Sequence of chain 2.A:
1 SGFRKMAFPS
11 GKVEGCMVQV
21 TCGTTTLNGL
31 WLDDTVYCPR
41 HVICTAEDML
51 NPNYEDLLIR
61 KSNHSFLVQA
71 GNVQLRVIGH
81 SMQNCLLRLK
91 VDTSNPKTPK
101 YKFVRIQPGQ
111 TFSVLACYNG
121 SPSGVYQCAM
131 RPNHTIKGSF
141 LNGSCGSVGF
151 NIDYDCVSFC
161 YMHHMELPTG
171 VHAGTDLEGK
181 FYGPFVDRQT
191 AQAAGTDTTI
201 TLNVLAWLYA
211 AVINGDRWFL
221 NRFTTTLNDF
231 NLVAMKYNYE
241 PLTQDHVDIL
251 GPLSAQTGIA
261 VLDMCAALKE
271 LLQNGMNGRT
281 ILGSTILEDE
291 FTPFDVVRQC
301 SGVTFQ

The small molecule below binds the protein below.
Small molecule (SMILES): CN(C)c1ccc(C(=O)O)cc1

Binding-site contacts:
Ligand atom CAG contacts residue GLN189 of chain 2.A at 3.8 Å.
Ligand atom OAH contacts residue HIS163 of chain 2.A at 4.1 Å.
Ligand atom CAC contacts residue HIS41 of chain 2.A at 3.4 Å.
Ligand atom CAK contacts residue MET49 of chain 2.A at 3.6 Å (hydrophobic).
Ligand atom CAJ contacts residue MET165 of chain 2.A at 4.1 Å (hydrophobic).
Ligand atom CAB contacts residue MET165 of chain 2.A at 4.0 Å (hydrophobic).
Ligand atom CAJ contacts residue HIS164 of chain 2.A at 4.0 Å.
Ligand atom CAC contacts residue HIS164 of chain 2.A at 3.2 Å.
Ligand atom CAD contacts residue HIS41 of chain 2.A at 3.3 Å.
Ligand atom CAE contacts residue MET165 of chain 2.A at 3.7 Å (hydrophobic).
Ligand atom CAC contacts residue CYS145 of chain 2.A at 1.8 Å (hydrophobic).
Ligand atom OAH contacts residue HIS41 of chain 2.A at 3.5 Å.
Ligand atom CAD contacts residue CYS145 of chain 2.A at 2.8 Å (hydrophobic).
Ligand atom CAK contacts residue ASP187 of chain 2.A at 3.6 Å.
Ligand atom CAE contacts residue MET49 of chain 2.A at 4.1 Å (hydrophobic).
Ligand atom CAJ contacts residue CYS145 of chain 2.A at 4.3 Å (hydrophobic).
Ligand atom NAF contacts residue MET49 of chain 2.A at 3.6 Å.
Ligand atom CAD contacts residue HIS164 of chain 2.A at 3.0 Å.
Ligand atom OAH contacts residue CYS145 of chain 2.A at 2.8 Å (h-bond).
Ligand atom CAK contacts residue MET165 of chain 2.A at 3.7 Å (hydrophobic).
Ligand atom CAB contacts residue HIS41 of chain 2.A at 3.8 Å.
Ligand atom CAI contacts residue HIS164 of chain 2.A at 3.3 Å.
Ligand atom CAI contacts residue HIS41 of chain 2.A at 3.4 Å.
Ligand atom CAA contacts residue HIS164 of chain 2.A at 3.5 Å.
Ligand atom CAE contacts residue HIS41 of chain 2.A at 3.9 Å.
Ligand atom CAI contacts residue CYS145 of chain 2.A at 2.9 Å (hydrophobic).
Ligand atom CAG contacts residue MET49 of chain 2.A at 3.9 Å (hydrophobic).
Ligand atom CAE contacts residue HIS164 of chain 2.A at 4.4 Å.
Ligand atom CAK contacts residue ARG188 of chain 2.A at 3.5 Å.
Ligand atom CAC contacts residue PRO39 of chain 2.A at 4.3 Å (hydrophobic).
Ligand atom CAK contacts residue VAL186 of chain 2.A at 4.4 Å (hydrophobic).
Ligand atom CAA contacts residue CYS145 of chain 2.A at 4.1 Å (hydrophobic).
Ligand atom CAB contacts residue ASP187 of chain 2.A at 4.3 Å.
Ligand atom CAB contacts residue HIS164 of chain 2.A at 4.2 Å.
Ligand atom NAF contacts residue MET165 of chain 2.A at 3.9 Å.
Ligand atom OAH contacts residue HIS164 of chain 2.A at 3.8 Å.
Ligand atom OAH contacts residue PRO39 of chain 2.A at 3.1 Å.
Ligand atom CAA contacts residue HIS41 of chain 2.A at 3.6 Å.
Ligand atom OAH contacts residue LEU27 of chain 2.A at 4.0 Å.
Ligand atom CAJ contacts residue HIS41 of chain 2.A at 3.6 Å.